Binding-site contacts:
Ligand atom C4 contacts residue TYR72 of chain 1.B at 3.2 Å (hydrophobic).
Ligand atom C8 contacts residue ARG195 of chain 1.B at 3.3 Å.
Ligand atom N7 contacts residue THR191 of chain 1.B at 2.8 Å (h-bond).
Ligand atom C2 contacts residue TYR72 of chain 1.B at 4.1 Å (hydrophobic).
Ligand atom C2 contacts residue ALA70 of chain 1.B at 4.4 Å (hydrophobic).
Ligand atom C8 contacts residue THR191 of chain 1.B at 3.4 Å.
Ligand atom C5 contacts residue THR191 of chain 1.B at 3.8 Å.
Ligand atom O6 contacts residue ARG189 of chain 1.B at 2.9 Å (salt-bridge).
Ligand atom N1 contacts residue ARG189 of chain 1.B at 3.8 Å.
Ligand atom C2 contacts residue PHE73 of chain 1.B at 4.1 Å (hydrophobic).
Ligand atom O6 contacts residue PHE220 of chain 1.B at 3.4 Å.
Ligand atom C5 contacts residue PHE220 of chain 1.B at 3.2 Å (hydrophobic).
Ligand atom C6 contacts residue TYR72 of chain 1.B at 4.3 Å (hydrophobic).
Ligand atom C6 contacts residue PHE73 of chain 1.B at 3.7 Å (hydrophobic).
Ligand atom N9 contacts residue ASP274 of chain 1.B at 3.0 Å (salt-bridge).
Ligand atom N9 contacts residue TYR72 of chain 1.B at 3.2 Å.
Ligand atom N7 contacts residue TYR72 of chain 1.B at 3.6 Å.
Ligand atom C2 contacts residue PHE220 of chain 1.B at 3.6 Å (hydrophobic).
Ligand atom C8 contacts residue TYR72 of chain 1.B at 3.5 Å (hydrophobic).
Ligand atom N3 contacts residue ASP274 of chain 1.B at 4.3 Å.
Ligand atom C8 contacts residue PHE220 of chain 1.B at 3.5 Å (hydrophobic).
Ligand atom C6 contacts residue THR191 of chain 1.B at 4.3 Å.
Ligand atom N7 contacts residue ARG195 of chain 1.B at 4.3 Å.
Ligand atom O6 contacts residue SER123 of chain 1.B at 4.2 Å.
Ligand atom N3 contacts residue PHE220 of chain 1.B at 3.8 Å.
Ligand atom O6 contacts residue THR191 of chain 1.B at 4.0 Å.
Ligand atom N9 contacts residue PHE220 of chain 1.B at 3.6 Å.
Ligand atom C5 contacts residue TYR72 of chain 1.B at 3.6 Å (hydrophobic).
Ligand atom N1 contacts residue PHE220 of chain 1.B at 3.4 Å.
Ligand atom C4 contacts residue PHE220 of chain 1.B at 3.6 Å (hydrophobic).
Ligand atom O6 contacts residue PHE73 of chain 1.B at 3.6 Å.
Ligand atom C6 contacts residue ARG189 of chain 1.B at 3.8 Å.
Ligand atom C6 contacts residue PHE220 of chain 1.B at 3.1 Å (hydrophobic).
Ligand atom C4 contacts residue ASP274 of chain 1.B at 4.0 Å.
Ligand atom N1 contacts residue PHE73 of chain 1.B at 3.4 Å.
Ligand atom N9 contacts residue ARG195 of chain 1.B at 4.1 Å.
Ligand atom N3 contacts residue TYR72 of chain 1.B at 3.3 Å.
Ligand atom C8 contacts residue ASP274 of chain 1.B at 3.9 Å.
Ligand atom N7 contacts residue PHE220 of chain 1.B at 3.1 Å.

The small molecule below binds the protein below.
Small molecule (SMILES): O=c1[nH]cnc2nc[nH]c12

Sequence of chain 1.B:
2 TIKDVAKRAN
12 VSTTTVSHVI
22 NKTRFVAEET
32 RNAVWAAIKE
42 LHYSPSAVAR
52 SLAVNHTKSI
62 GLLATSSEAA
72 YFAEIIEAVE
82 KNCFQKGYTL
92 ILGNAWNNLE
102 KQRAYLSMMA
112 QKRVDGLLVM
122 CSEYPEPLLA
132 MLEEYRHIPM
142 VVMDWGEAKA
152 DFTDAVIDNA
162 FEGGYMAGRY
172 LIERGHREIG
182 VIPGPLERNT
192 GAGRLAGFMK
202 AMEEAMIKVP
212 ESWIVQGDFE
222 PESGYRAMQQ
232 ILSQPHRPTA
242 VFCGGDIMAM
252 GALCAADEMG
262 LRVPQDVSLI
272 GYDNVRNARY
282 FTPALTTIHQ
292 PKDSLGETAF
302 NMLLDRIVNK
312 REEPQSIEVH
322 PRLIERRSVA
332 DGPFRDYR